Sequence of chain 1.K:
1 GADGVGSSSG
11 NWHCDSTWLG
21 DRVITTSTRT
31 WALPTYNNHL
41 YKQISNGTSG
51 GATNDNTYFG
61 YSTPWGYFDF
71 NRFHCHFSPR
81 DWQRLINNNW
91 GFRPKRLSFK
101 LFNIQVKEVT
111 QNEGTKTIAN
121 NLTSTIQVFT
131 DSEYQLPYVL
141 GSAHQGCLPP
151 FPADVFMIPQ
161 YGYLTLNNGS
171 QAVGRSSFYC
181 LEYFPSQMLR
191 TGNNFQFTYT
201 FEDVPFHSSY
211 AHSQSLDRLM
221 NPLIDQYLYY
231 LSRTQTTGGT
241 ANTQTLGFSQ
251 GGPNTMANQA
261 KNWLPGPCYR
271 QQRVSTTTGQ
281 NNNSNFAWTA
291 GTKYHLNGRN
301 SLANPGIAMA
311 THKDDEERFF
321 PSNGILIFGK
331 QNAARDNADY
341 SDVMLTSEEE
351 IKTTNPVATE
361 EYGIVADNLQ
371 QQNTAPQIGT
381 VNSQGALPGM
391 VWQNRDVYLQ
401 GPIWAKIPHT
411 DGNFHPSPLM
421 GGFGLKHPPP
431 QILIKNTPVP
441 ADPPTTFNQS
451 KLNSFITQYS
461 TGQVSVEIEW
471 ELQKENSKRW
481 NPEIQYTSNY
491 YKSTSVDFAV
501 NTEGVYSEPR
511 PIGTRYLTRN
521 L

Binding-site contacts:
Ligand atom O5' contacts residue DA1 of chain 1.DC at 4.3 Å.
Ligand atom C2' contacts residue DA1 of chain 1.DC at 3.1 Å.
Ligand atom O3' contacts residue DA1 of chain 1.DC at 1.6 Å.
Ligand atom C4' contacts residue DA1 of chain 1.DC at 3.9 Å.
Ligand atom C3' contacts residue DA1 of chain 1.DC at 2.6 Å.
Ligand atom O3' contacts residue PRO205 of chain 1.K at 4.2 Å.
Ligand atom C5' contacts residue DA1 of chain 1.DC at 4.4 Å.
Ligand atom C5' contacts residue PRO205 of chain 1.K at 4.5 Å (hydrophobic).

A protein and the small-molecule ligand that binds it are described below.
Small molecule (SMILES): Nc1ccn([C@H]2C[C@H](O)[C@@H](COP(=O)(O)O)O2)c(=O)n1